Sequence of chain 2.B:
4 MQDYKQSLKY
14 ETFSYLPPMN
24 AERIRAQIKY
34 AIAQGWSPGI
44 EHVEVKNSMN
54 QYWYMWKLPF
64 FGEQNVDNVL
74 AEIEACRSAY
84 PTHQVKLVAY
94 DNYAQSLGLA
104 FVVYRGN

Sequence of chain 5.A:
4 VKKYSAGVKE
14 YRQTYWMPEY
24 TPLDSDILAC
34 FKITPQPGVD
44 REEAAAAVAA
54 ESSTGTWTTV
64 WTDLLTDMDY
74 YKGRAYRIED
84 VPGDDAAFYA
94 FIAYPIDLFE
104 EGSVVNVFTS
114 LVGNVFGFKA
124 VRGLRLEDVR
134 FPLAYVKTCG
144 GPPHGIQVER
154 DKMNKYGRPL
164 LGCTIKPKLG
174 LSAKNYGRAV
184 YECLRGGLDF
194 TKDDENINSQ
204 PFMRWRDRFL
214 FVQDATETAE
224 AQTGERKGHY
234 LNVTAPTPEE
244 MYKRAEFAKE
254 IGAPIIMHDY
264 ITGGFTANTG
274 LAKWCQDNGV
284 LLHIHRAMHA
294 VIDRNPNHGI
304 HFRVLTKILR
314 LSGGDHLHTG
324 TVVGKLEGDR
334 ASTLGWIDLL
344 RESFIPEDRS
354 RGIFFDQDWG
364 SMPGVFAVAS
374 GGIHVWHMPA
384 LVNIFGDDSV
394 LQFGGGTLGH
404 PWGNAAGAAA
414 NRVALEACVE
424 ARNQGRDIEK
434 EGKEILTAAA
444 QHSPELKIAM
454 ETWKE

Binding-site contacts:
Ligand atom CA contacts residue PHE347 of chain 5.A at 3.6 Å (hydrophobic).
Ligand atom CD1 contacts residue TYR96 of chain 2.B at 3.2 Å (hydrophobic).
Ligand atom CB contacts residue ALA97 of chain 2.B at 3.6 Å (hydrophobic).
Ligand atom NH1 contacts residue GLY363 of chain 5.A at 1.6 Å (h-bond).
Ligand atom CD2 contacts residue ASP70 of chain 2.A at 3.4 Å.
Ligand atom NH1 contacts residue SER364 of chain 5.A at 2.4 Å.
Ligand atom NH2 contacts residue SER364 of chain 5.A at 2.5 Å.
Ligand atom OE1 contacts residue TYR23 of chain 2.A at 3.4 Å.
Ligand atom OE1 contacts residue ASP361 of chain 5.A at 3.6 Å.
Ligand atom CZ contacts residue SER364 of chain 5.A at 2.2 Å.
Ligand atom NE2 contacts residue LEU26 of chain 2.A at 3.4 Å.
Ligand atom O contacts residue PHE347 of chain 5.A at 1.9 Å.
Ligand atom CD2 contacts residue GLU345 of chain 5.A at 3.0 Å.
Ligand atom O contacts residue SER346 of chain 5.A at 2.1 Å.
Ligand atom CD contacts residue SER364 of chain 5.A at 3.2 Å.
Ligand atom N contacts residue PHE347 of chain 5.A at 3.6 Å.
Ligand atom CG contacts residue ALA97 of chain 2.B at 3.6 Å (hydrophobic).
Ligand atom NH1 contacts residue SER346 of chain 5.A at 3.4 Å (h-bond).
Ligand atom C contacts residue PHE347 of chain 5.A at 3.4 Å (hydrophobic).
Ligand atom C contacts residue PHE347 of chain 5.A at 2.9 Å (hydrophobic).
Ligand atom CZ contacts residue GLY363 of chain 5.A at 2.9 Å.
Ligand atom N contacts residue PHE347 of chain 5.A at 3.4 Å.
Ligand atom CD1 contacts residue ASP70 of chain 2.A at 2.8 Å.
Ligand atom NH2 contacts residue TYR74 of chain 2.A at 3.6 Å (h-bond).
Ligand atom CG2 contacts residue TYR73 of chain 2.A at 3.5 Å (hydrophobic).
Ligand atom CG1 contacts residue SER346 of chain 5.A at 3.6 Å.
Ligand atom NE2 contacts residue TYR23 of chain 2.A at 2.9 Å (h-bond).
Ligand atom CG1 contacts residue TYR73 of chain 2.A at 3.6 Å (hydrophobic).
Ligand atom CD1 contacts residue GLY363 of chain 5.A at 3.5 Å.
Ligand atom CD contacts residue MET365 of chain 5.A at 3.4 Å (hydrophobic).
Ligand atom C contacts residue SER346 of chain 5.A at 3.3 Å.
Ligand atom CD contacts residue ASP94 of chain 2.B at 3.0 Å.
Ligand atom CB contacts residue PHE347 of chain 5.A at 3.3 Å (hydrophobic).
Ligand atom NE contacts residue SER364 of chain 5.A at 2.8 Å.
Ligand atom N contacts residue TYR96 of chain 2.B at 3.1 Å (h-bond).
Ligand atom CG contacts residue TYR96 of chain 2.B at 3.3 Å (hydrophobic).
Ligand atom O contacts residue SER346 of chain 5.A at 3.1 Å.
Ligand atom CB contacts residue ASP361 of chain 5.A at 3.0 Å.
Ligand atom CD1 contacts residue SER346 of chain 5.A at 2.5 Å.
Ligand atom CA contacts residue PHE347 of chain 5.A at 3.5 Å (hydrophobic).

A protein and the small-molecule ligand that binds it are described below.
Small molecule (SMILES): CC[C@H](C)[C@H](NC(=O)[C@H](CC(C)C)NC(=O)[C@H](CC(=O)O)NC(=O)[C@H](CC(C)C)NC(=O)[C@H](CCCN=C(N)N)NC(=O)[C@@H]1CCCN1)C(=O)N[C@@H](CCC(=O)O)C(=O)N[C@@H](CCC(N)=O)C(=O)N[C@@H](C)C=O

Sequence of chain 2.A:
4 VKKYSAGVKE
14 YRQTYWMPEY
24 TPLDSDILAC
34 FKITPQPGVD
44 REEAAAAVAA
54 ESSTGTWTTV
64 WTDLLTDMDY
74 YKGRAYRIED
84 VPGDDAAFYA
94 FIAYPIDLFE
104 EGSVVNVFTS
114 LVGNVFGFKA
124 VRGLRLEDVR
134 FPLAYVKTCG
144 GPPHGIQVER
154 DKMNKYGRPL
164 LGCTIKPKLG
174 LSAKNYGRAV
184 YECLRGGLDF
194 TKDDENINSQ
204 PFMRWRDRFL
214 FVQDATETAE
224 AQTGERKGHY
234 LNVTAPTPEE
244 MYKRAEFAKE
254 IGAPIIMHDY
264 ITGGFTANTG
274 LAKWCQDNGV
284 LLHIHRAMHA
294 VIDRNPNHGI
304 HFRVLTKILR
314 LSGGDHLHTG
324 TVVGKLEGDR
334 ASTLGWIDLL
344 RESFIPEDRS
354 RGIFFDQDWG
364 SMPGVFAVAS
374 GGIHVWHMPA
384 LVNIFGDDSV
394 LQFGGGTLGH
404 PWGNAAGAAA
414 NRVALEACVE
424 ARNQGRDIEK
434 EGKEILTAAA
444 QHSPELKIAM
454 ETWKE